Binding-site contacts:
Ligand atom C3 contacts residue ARG445 of chain 1.E at 3.4 Å.
Ligand atom C1 contacts residue ARG445 of chain 1.E at 4.2 Å.
Ligand atom C1 contacts residue PHE141 of chain 1.E at 4.1 Å (hydrophobic).
Ligand atom C12 contacts residue HIS283 of chain 1.F at 3.8 Å.
Ligand atom S7 contacts residue SER54 of chain 1.E at 4.1 Å.
Ligand atom C16 contacts residue HIS283 of chain 1.F at 3.8 Å.
Ligand atom O5 contacts residue GLN231 of chain 1.E at 3.1 Å (h-bond).
Ligand atom C14 contacts residue ARG82 of chain 1.F at 4.2 Å.
Ligand atom N10 contacts residue HIS283 of chain 1.F at 4.0 Å.
Ligand atom C3 contacts residue GLN231 of chain 1.E at 3.5 Å.
Ligand atom C3 contacts residue SER203 of chain 1.E at 3.3 Å.
Ligand atom C1 contacts residue SER203 of chain 1.E at 3.7 Å.
Ligand atom C2 contacts residue PHE141 of chain 1.E at 3.3 Å (hydrophobic).
Ligand atom N6 contacts residue ARG82 of chain 1.F at 3.3 Å (salt-bridge).
Ligand atom O5 contacts residue LLP254 of chain 1.E at 3.3 Å.
Ligand atom C23 contacts residue ARG82 of chain 1.F at 3.6 Å.
Ligand atom C3 contacts residue GLY53 of chain 1.E at 4.1 Å.
Ligand atom O4 contacts residue LLP254 of chain 1.E at 3.5 Å (h-bond).
Ligand atom O8 contacts residue THR314 of chain 1.F at 3.8 Å.
Ligand atom C13 contacts residue HIS283 of chain 1.F at 3.4 Å.
Ligand atom O8 contacts residue SER54 of chain 1.E at 3.5 Å (h-bond).
Ligand atom C22 contacts residue PHE311 of chain 1.F at 3.4 Å (hydrophobic).
Ligand atom C23 contacts residue PHE311 of chain 1.F at 3.6 Å (hydrophobic).
Ligand atom C20 contacts residue ARG82 of chain 1.F at 3.6 Å.
Ligand atom C3 contacts residue SER54 of chain 1.E at 4.0 Å.
Ligand atom N11 contacts residue ARG82 of chain 1.F at 4.0 Å.
Ligand atom O5 contacts residue GLY53 of chain 1.E at 3.0 Å (h-bond).
Ligand atom O5 contacts residue SER54 of chain 1.E at 3.2 Å.
Ligand atom O4 contacts residue ARG445 of chain 1.E at 2.8 Å (salt-bridge).
Ligand atom N6 contacts residue SER54 of chain 1.E at 2.4 Å (h-bond).
Ligand atom O4 contacts residue SER203 of chain 1.E at 2.3 Å (h-bond).
Ligand atom N6 contacts residue ARG445 of chain 1.E at 3.8 Å.
Ligand atom O4 contacts residue GLN231 of chain 1.E at 3.2 Å (h-bond).
Ligand atom C3 contacts residue LLP254 of chain 1.E at 3.8 Å.
Ligand atom C1 contacts residue SER54 of chain 1.E at 3.8 Å.
Ligand atom O17 contacts residue HIS283 of chain 1.F at 3.4 Å.
Ligand atom O8 contacts residue LLP254 of chain 1.E at 3.1 Å (h-bond).
Ligand atom C15 contacts residue HIS283 of chain 1.F at 4.2 Å.
Ligand atom O5 contacts residue ARG445 of chain 1.E at 3.9 Å.
Ligand atom C2 contacts residue LLP254 of chain 1.E at 3.9 Å.

Sequence of chain 1.F:
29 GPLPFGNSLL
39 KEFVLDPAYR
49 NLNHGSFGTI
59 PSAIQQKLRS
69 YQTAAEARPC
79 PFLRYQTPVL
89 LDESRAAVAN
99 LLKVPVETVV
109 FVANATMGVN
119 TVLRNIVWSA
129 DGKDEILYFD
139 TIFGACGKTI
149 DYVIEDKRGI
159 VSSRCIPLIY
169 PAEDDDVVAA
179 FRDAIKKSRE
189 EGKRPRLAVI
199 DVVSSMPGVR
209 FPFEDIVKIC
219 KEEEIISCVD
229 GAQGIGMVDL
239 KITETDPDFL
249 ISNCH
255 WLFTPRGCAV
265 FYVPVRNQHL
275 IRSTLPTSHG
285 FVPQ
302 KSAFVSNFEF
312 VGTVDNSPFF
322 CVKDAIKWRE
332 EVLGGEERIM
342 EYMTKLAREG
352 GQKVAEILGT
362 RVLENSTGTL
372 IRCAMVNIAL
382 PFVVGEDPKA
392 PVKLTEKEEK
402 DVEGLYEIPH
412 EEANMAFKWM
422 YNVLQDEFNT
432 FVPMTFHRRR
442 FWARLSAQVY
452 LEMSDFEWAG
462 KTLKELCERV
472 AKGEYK

A small-molecule ligand and the protein it binds are described below.
Small molecule (SMILES): C[N+](C)(C)[C@@H](Cc1c[nH]c([S@](=O)C[C@H](N)C(=O)O)n1)C(=O)O

Sequence of chain 1.E:
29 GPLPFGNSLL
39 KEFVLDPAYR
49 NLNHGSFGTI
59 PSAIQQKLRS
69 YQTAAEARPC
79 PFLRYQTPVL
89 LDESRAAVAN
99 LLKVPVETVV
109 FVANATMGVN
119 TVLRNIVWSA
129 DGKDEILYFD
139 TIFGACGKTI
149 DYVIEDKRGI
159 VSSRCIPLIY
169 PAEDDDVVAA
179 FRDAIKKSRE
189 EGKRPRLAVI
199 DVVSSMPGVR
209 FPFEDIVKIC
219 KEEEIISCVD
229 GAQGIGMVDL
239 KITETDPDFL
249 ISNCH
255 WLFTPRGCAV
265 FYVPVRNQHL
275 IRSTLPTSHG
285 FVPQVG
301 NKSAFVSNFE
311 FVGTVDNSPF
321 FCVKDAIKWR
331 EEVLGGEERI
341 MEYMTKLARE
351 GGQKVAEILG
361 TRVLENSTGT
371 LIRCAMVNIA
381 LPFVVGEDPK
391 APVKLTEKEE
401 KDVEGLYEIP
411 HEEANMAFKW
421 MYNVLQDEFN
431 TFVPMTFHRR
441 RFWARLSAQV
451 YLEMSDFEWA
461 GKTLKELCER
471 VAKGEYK